Binding-site contacts:
Ligand atom C49 contacts residue GLY148 of chain 1.A at 3.6 Å.
Ligand atom O4 contacts residue VAL169 of chain 1.A at 3.3 Å.
Ligand atom N3 contacts residue ALA168 of chain 1.A at 2.8 Å (h-bond).
Ligand atom N40 contacts residue HIS68 of chain 1.A at 3.5 Å (h-bond).
Ligand atom N48 contacts residue GLN52 of chain 1.A at 3.2 Å (h-bond).
Ligand atom C44 contacts residue ILE143 of chain 1.A at 3.5 Å (hydrophobic).
Ligand atom C46 contacts residue SER150 of chain 1.A at 1.5 Å.
Ligand atom O29 contacts residue ALA167 of chain 1.A at 3.1 Å.
Ligand atom C52 contacts residue SER150 of chain 1.A at 2.5 Å.
Ligand atom C9 contacts residue ARG134 of chain 1.A at 3.6 Å.
Ligand atom C28 contacts residue ALA167 of chain 1.A at 3.5 Å (hydrophobic).
Ligand atom O4 contacts residue ALA168 of chain 1.A at 3.3 Å (h-bond).
Ligand atom C36 contacts residue HIS68 of chain 1.A at 3.6 Å.
Ligand atom C32 contacts residue ARG166 of chain 1.A at 3.6 Å.
Ligand atom C37 contacts residue ARG166 of chain 1.A at 3.7 Å.
Ligand atom C49 contacts residue THR53 of chain 1.A at 3.5 Å.
Ligand atom N40 contacts residue SER150 of chain 1.A at 3.0 Å (h-bond).
Ligand atom C33 contacts residue HIS68 of chain 1.A at 3.4 Å.
Ligand atom C49 contacts residue GLN52 of chain 1.A at 3.1 Å.
Ligand atom O47 contacts residue GLY148 of chain 1.A at 2.7 Å (h-bond).
Ligand atom C41 contacts residue SER150 of chain 1.A at 2.4 Å.
Ligand atom O47 contacts residue SER150 of chain 1.A at 2.9 Å (h-bond).
Ligand atom C1 contacts residue ALA168 of chain 1.A at 3.3 Å (hydrophobic).
Ligand atom N40 contacts residue ARG166 of chain 1.A at 3.1 Å (salt-bridge).
Ligand atom C51 contacts residue GLY148 of chain 1.A at 3.7 Å.
Ligand atom N17 contacts residue ALA168 of chain 1.A at 2.8 Å (h-bond).
Ligand atom O47 contacts residue SER149 of chain 1.A at 3.1 Å (h-bond).
Ligand atom C8 contacts residue ARG134 of chain 1.A at 3.4 Å.
Ligand atom O45 contacts residue HIS68 of chain 1.A at 2.7 Å (h-bond).
Ligand atom C42 contacts residue SER150 of chain 1.A at 2.9 Å.
Ligand atom C12 contacts residue CYS170 of chain 1.A at 3.7 Å (hydrophobic).
Ligand atom O4 contacts residue CYS170 of chain 1.A at 3.0 Å (h-bond).
Ligand atom C50 contacts residue GLN52 of chain 1.A at 3.6 Å.
Ligand atom O45 contacts residue SER150 of chain 1.A at 2.4 Å (h-bond).
Ligand atom C37 contacts residue ALA167 of chain 1.A at 3.5 Å (hydrophobic).
Ligand atom O29 contacts residue ALA168 of chain 1.A at 2.9 Å (h-bond).
Ligand atom N48 contacts residue SER150 of chain 1.A at 3.6 Å.
Ligand atom C36 contacts residue ARG166 of chain 1.A at 3.7 Å.
Ligand atom C51 contacts residue LYS147 of chain 1.A at 3.5 Å.
Ligand atom C8 contacts residue VAL169 of chain 1.A at 3.4 Å (hydrophobic).

Sequence of chain 1.A:
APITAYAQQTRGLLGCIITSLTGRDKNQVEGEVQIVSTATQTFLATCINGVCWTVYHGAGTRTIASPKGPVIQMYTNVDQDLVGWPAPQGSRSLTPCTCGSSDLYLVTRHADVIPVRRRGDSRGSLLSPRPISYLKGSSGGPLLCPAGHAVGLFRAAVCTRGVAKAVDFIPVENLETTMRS

A small-molecule ligand and the protein it binds are described below.
Small molecule (SMILES): C=CCNC(=O)C(=O)[C@H](CCC)NC(=O)[C@@H]1[C@@H]2[C@H](CN1C(=O)[C@@H](NC(=O)N[C@H](CN1CCCCC1=O)C(C)(C)C)C1Cc3ccccc3C1)C2(C)C